Sequence of chain 1.A:
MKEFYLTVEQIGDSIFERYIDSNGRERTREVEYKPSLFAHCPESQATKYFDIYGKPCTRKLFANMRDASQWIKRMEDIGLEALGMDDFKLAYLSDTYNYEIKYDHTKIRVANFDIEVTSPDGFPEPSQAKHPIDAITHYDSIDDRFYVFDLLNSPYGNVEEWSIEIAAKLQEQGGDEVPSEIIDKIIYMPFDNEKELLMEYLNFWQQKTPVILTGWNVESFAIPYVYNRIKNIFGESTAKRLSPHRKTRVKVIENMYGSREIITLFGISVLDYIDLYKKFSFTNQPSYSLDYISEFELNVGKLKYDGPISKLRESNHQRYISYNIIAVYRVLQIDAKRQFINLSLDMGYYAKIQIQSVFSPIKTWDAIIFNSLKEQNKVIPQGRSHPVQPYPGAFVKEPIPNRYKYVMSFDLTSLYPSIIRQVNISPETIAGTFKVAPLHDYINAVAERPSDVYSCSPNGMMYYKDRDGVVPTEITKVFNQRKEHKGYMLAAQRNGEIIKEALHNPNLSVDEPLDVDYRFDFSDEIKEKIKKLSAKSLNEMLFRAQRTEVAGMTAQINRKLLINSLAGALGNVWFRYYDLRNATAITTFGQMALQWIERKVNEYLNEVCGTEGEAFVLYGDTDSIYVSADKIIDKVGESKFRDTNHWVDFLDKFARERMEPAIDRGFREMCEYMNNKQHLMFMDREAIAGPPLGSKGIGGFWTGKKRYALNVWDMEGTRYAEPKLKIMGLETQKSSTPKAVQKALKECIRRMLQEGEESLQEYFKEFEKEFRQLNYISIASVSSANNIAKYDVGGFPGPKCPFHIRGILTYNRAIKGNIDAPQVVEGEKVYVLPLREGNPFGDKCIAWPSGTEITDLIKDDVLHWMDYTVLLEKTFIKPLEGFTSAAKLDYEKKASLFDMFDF

The small molecule below binds the protein below.
Small molecule (SMILES): Nc1ncnc2c1ncn2[C@H]1C[C@H](O)[C@@H](CO[P](=O)(O)O[P](=O)(O)OP(=O)(O)O)O1

Binding-site contacts:
Ligand atom O3A contacts residue LYS560 of chain 1.A at 3.1 Å (salt-bridge).
Ligand atom O1G contacts residue ASP411 of chain 1.A at 3.0 Å (salt-bridge).
Ligand atom PB contacts residue CA1 of chain 1.F at 3.3 Å.
Ligand atom O1B contacts residue ASP623 of chain 1.A at 3.0 Å (salt-bridge).
Ligand atom O3G contacts residue ARG482 of chain 1.A at 2.7 Å (salt-bridge).
Ligand atom O1B contacts residue SER414 of chain 1.A at 3.4 Å (h-bond).
Ligand atom PA contacts residue CA1 of chain 1.G at 3.7 Å.
Ligand atom PG contacts residue CA1 of chain 1.F at 3.5 Å.
Ligand atom O3B contacts residue SER414 of chain 1.A at 3.5 Å (h-bond).
Ligand atom PG contacts residue SER414 of chain 1.A at 3.7 Å.
Ligand atom PA contacts residue CA1 of chain 1.F at 3.7 Å.
Ligand atom O1G contacts residue LEU412 of chain 1.A at 3.6 Å (h-bond).
Ligand atom O2B contacts residue ASN564 of chain 1.A at 3.3 Å (h-bond).
Ligand atom O2G contacts residue ARG482 of chain 1.A at 3.0 Å (salt-bridge).
Ligand atom O4' contacts residue THR622 of chain 1.A at 3.7 Å.
Ligand atom C3' contacts residue ASN564 of chain 1.A at 3.6 Å.
Ligand atom O3' contacts residue ASN564 of chain 1.A at 3.4 Å (h-bond).
Ligand atom O2B contacts residue SER414 of chain 1.A at 3.4 Å.
Ligand atom O2A contacts residue ASP411 of chain 1.A at 3.5 Å (salt-bridge).
Ligand atom O2G contacts residue SER414 of chain 1.A at 2.9 Å (h-bond).
Ligand atom O2A contacts residue CA1 of chain 1.F at 2.5 Å.
Ligand atom O3' contacts residue TYR416 of chain 1.A at 3.0 Å (h-bond).
Ligand atom C2' contacts residue TYR416 of chain 1.A at 3.6 Å (hydrophobic).
Ligand atom O1B contacts residue LEU415 of chain 1.A at 3.1 Å (h-bond).
Ligand atom O2G contacts residue THR413 of chain 1.A at 3.7 Å.
Ligand atom O3' contacts residue LEU415 of chain 1.A at 3.4 Å (h-bond).
Ligand atom O2A contacts residue CA1 of chain 1.G at 2.5 Å.
Ligand atom O2B contacts residue LEU415 of chain 1.A at 3.6 Å.
Ligand atom O3B contacts residue LYS560 of chain 1.A at 3.6 Å.
Ligand atom O2A contacts residue ASP623 of chain 1.A at 3.0 Å (salt-bridge).
Ligand atom C5' contacts residue ASP623 of chain 1.A at 3.4 Å.
Ligand atom O1B contacts residue CA1 of chain 1.F at 2.2 Å.
Ligand atom O3A contacts residue CA1 of chain 1.F at 3.7 Å.
Ligand atom C2' contacts residue ASN564 of chain 1.A at 3.7 Å.
Ligand atom PG contacts residue ARG482 of chain 1.A at 3.7 Å.
Ligand atom O3G contacts residue LYS560 of chain 1.A at 3.3 Å (salt-bridge).
Ligand atom PB contacts residue SER414 of chain 1.A at 3.6 Å.
Ligand atom O1B contacts residue LEU412 of chain 1.A at 3.2 Å (h-bond).
Ligand atom O1A contacts residue LYS560 of chain 1.A at 3.2 Å (salt-bridge).
Ligand atom O1G contacts residue CA1 of chain 1.F at 2.2 Å.